Sequence of chain 1.E:
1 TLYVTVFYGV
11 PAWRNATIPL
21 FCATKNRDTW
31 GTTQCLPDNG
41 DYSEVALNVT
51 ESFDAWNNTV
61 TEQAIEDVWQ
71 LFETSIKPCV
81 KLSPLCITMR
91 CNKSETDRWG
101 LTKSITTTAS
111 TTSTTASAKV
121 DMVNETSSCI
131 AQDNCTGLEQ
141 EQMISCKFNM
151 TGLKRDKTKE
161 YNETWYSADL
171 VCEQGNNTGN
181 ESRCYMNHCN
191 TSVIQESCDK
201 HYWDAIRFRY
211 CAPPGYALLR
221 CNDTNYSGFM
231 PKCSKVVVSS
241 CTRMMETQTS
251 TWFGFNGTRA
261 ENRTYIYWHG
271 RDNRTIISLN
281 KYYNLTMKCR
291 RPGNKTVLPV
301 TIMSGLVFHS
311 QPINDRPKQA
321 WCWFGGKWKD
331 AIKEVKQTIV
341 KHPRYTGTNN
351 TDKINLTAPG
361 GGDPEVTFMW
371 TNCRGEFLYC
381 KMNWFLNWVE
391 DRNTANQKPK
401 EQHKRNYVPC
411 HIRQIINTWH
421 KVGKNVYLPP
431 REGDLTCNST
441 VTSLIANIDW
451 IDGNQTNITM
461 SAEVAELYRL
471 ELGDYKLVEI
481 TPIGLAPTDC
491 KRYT

Binding-site contacts:
Ligand atom O6 contacts residue ASP204 of chain 1.E at 2.7 Å (salt-bridge).
Ligand atom C8 contacts residue PHE255 of chain 1.E at 4.2 Å (hydrophobic).
Ligand atom C5 contacts residue ASN256 of chain 1.E at 3.7 Å.
Ligand atom N2 contacts residue SER439 of chain 1.E at 2.9 Å (h-bond).
Ligand atom C8 contacts residue ASN438 of chain 1.E at 4.2 Å.
Ligand atom C3 contacts residue ASN438 of chain 1.E at 3.6 Å.
Ligand atom O6 contacts residue ASP204 of chain 1.E at 2.9 Å (salt-bridge).
Ligand atom C1 contacts residue ASN256 of chain 1.E at 1.4 Å.
Ligand atom C7 contacts residue NAG1 of chain 1.SA at 3.9 Å.
Ligand atom C7 contacts residue ASN256 of chain 1.E at 4.0 Å.
Ligand atom O3 contacts residue TRP203 of chain 1.E at 3.7 Å.
Ligand atom C4 contacts residue ASN256 of chain 1.E at 4.2 Å.
Ligand atom C3 contacts residue NAG1 of chain 1.SA at 3.8 Å.
Ligand atom C1 contacts residue SER439 of chain 1.E at 4.0 Å.
Ligand atom C2 contacts residue SER439 of chain 1.E at 3.6 Å.
Ligand atom O3 contacts residue NAG1 of chain 1.SA at 4.0 Å.
Ligand atom C7 contacts residue SER439 of chain 1.E at 3.5 Å.
Ligand atom C5 contacts residue ARG374 of chain 1.E at 4.1 Å.
Ligand atom C6 contacts residue ASP204 of chain 1.E at 4.0 Å.
Ligand atom C6 contacts residue ARG374 of chain 1.E at 3.7 Å.
Ligand atom C7 contacts residue ASN372 of chain 1.E at 4.3 Å.
Ligand atom C3 contacts residue SER439 of chain 1.E at 3.6 Å.
Ligand atom O3 contacts residue SER439 of chain 1.E at 4.2 Å.
Ligand atom O5 contacts residue ASN256 of chain 1.E at 2.4 Å (h-bond).
Ligand atom C8 contacts residue ASN372 of chain 1.E at 3.2 Å.
Ligand atom O3 contacts residue NAG1 of chain 1.SA at 2.6 Å (h-bond).
Ligand atom O7 contacts residue NAG1 of chain 1.SA at 3.4 Å.
Ligand atom O4 contacts residue ASN438 of chain 1.E at 3.7 Å.
Ligand atom C8 contacts residue SER439 of chain 1.E at 3.5 Å.
Ligand atom N2 contacts residue ASN256 of chain 1.E at 2.9 Å (h-bond).
Ligand atom C3 contacts residue ASN256 of chain 1.E at 3.8 Å.
Ligand atom O7 contacts residue ASN438 of chain 1.E at 3.6 Å (h-bond).
Ligand atom C2 contacts residue ASN256 of chain 1.E at 2.4 Å.
Ligand atom O2 contacts residue LYS200 of chain 1.E at 3.7 Å.
Ligand atom O6 contacts residue ALA205 of chain 1.E at 4.0 Å.
Ligand atom O7 contacts residue THR436 of chain 1.E at 4.2 Å.
Ligand atom C4 contacts residue ASN438 of chain 1.E at 3.9 Å.
Ligand atom C5 contacts residue ASN438 of chain 1.E at 3.9 Å.
Ligand atom O3 contacts residue LYS200 of chain 1.E at 3.7 Å.
Ligand atom C6 contacts residue ASP204 of chain 1.E at 4.0 Å.

A small-molecule ligand and the protein it binds are described below.
Small molecule (SMILES): CC(=O)N[C@H]1[C@H](O[C@H]2[C@H](O)[C@@H](NC(C)=O)CO[C@@H]2CO)O[C@H](CO)[C@@H](O[C@@H]2O[C@H](CO[C@H]3O[C@H](CO[C@H]4O[C@H](CO)[C@@H](O)[C@H](O)[C@@H]4O)[C@@H](O)[C@H](O)[C@@H]3O)[C@@H](O)[C@H](O[C@H]3O[C@H](CO)[C@@H](O)[C@H](O)[C@@H]3O[C@H]3O[C@H](CO)[C@@H](O)[C@H](O)[C@@H]3O)[C@@H]2O)[C@@H]1O